Sequence of chain 1.C:
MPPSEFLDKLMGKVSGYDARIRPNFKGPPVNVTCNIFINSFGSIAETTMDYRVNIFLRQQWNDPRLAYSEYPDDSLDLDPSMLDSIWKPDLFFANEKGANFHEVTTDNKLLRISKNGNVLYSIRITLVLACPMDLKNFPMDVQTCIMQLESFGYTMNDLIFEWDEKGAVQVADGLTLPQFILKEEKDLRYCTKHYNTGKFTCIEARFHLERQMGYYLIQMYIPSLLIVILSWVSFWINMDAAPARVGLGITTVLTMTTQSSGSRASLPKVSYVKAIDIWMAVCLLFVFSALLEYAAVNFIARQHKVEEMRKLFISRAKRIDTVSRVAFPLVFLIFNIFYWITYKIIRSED

Sequence of chain 1.D:
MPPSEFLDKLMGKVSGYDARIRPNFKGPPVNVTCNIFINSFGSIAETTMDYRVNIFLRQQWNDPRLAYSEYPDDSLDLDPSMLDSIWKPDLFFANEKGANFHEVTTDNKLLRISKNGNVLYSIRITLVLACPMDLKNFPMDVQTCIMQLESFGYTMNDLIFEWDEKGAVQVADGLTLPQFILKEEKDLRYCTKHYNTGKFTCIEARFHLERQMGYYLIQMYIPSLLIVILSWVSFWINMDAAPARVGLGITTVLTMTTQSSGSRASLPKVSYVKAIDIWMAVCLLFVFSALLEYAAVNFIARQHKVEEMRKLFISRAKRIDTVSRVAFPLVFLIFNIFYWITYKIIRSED

A small-molecule ligand and the protein it binds are described below.
Small molecule (SMILES): NCC(=O)O

Binding-site contacts:
Ligand atom C contacts residue PHE87 of chain 1.D at 3.9 Å (hydrophobic).
Ligand atom CA contacts residue SER153 of chain 1.D at 4.1 Å.
Ligand atom N contacts residue PHE87 of chain 1.D at 4.2 Å.
Ligand atom OXT contacts residue PHE87 of chain 1.D at 3.6 Å.
Ligand atom C contacts residue LEU141 of chain 1.D at 4.4 Å (hydrophobic).
Ligand atom CA contacts residue LEU141 of chain 1.D at 3.9 Å (hydrophobic).
Ligand atom N contacts residue TYR226 of chain 1.C at 3.6 Å.
Ligand atom CA contacts residue PHE231 of chain 1.C at 4.4 Å (hydrophobic).
Ligand atom N contacts residue PHE183 of chain 1.C at 4.2 Å.
Ligand atom O contacts residue TYR226 of chain 1.C at 4.5 Å.
Ligand atom N contacts residue THR228 of chain 1.C at 4.3 Å.
Ligand atom C contacts residue SER153 of chain 1.D at 3.7 Å.
Ligand atom CA contacts residue PHE183 of chain 1.C at 4.2 Å (hydrophobic).
Ligand atom O contacts residue THR228 of chain 1.C at 3.2 Å (h-bond).
Ligand atom CA contacts residue PHE87 of chain 1.D at 3.9 Å (hydrophobic).
Ligand atom C contacts residue THR228 of chain 1.C at 4.2 Å.
Ligand atom OXT contacts residue SER153 of chain 1.D at 2.8 Å (h-bond).
Ligand atom N contacts residue PHE231 of chain 1.C at 3.6 Å.
Ligand atom O contacts residue ARG89 of chain 1.D at 2.8 Å (salt-bridge).
Ligand atom C contacts residue ARG89 of chain 1.D at 3.2 Å.
Ligand atom OXT contacts residue ARG89 of chain 1.D at 2.7 Å (salt-bridge).